Binding-site contacts:
Ligand atom O4 contacts residue TRP269 of chain 1.A at 3.0 Å (h-bond).
Ligand atom O5 contacts residue PRO53 of chain 1.A at 3.7 Å.
Ligand atom C4 contacts residue TRP269 of chain 1.A at 3.8 Å (hydrophobic).
Ligand atom O5 contacts residue ASN80 of chain 1.A at 3.2 Å.
Ligand atom C1 contacts residue PHE212 of chain 1.A at 3.6 Å (hydrophobic).
Ligand atom O2 contacts residue ARG51 of chain 1.A at 2.9 Å (salt-bridge).
Ligand atom O1 contacts residue PRO53 of chain 1.A at 4.0 Å.
Ligand atom C2 contacts residue ARG51 of chain 1.A at 3.8 Å.
Ligand atom O5 contacts residue ASN402 of chain 1.A at 3.1 Å (h-bond).
Ligand atom C4 contacts residue ALA209 of chain 1.A at 4.0 Å (hydrophobic).
Ligand atom O4 contacts residue PHE212 of chain 1.A at 3.3 Å.
Ligand atom O3 contacts residue ALA209 of chain 1.A at 3.8 Å.
Ligand atom O3 contacts residue GLY320 of chain 1.A at 3.4 Å.
Ligand atom C1 contacts residue ASP154 of chain 1.A at 3.7 Å.
Ligand atom C1 contacts residue TRP269 of chain 1.A at 3.4 Å (hydrophobic).
Ligand atom O2 contacts residue GLY321 of chain 1.A at 3.5 Å (h-bond).
Ligand atom C2 contacts residue GLY321 of chain 1.A at 3.9 Å.
Ligand atom O2 contacts residue ASP154 of chain 1.A at 2.6 Å (salt-bridge).
Ligand atom C5 contacts residue ASP103 of chain 1.A at 3.4 Å.
Ligand atom O3 contacts residue ARG51 of chain 1.A at 3.8 Å.
Ligand atom C4 contacts residue ASP103 of chain 1.A at 4.0 Å.
Ligand atom C2 contacts residue ASP154 of chain 1.A at 3.3 Å.
Ligand atom O1 contacts residue TRP269 of chain 1.A at 3.9 Å.
Ligand atom O3 contacts residue ASN402 of chain 1.A at 4.0 Å.
Ligand atom C3 contacts residue GLY321 of chain 1.A at 4.0 Å.
Ligand atom O5 contacts residue ASP103 of chain 1.A at 2.5 Å (salt-bridge).
Ligand atom C5 contacts residue ASN80 of chain 1.A at 3.4 Å.
Ligand atom O3 contacts residue GLY208 of chain 1.A at 3.4 Å.
Ligand atom C3 contacts residue ARG51 of chain 1.A at 3.7 Å.
Ligand atom C5 contacts residue SER206 of chain 1.A at 3.8 Å.
Ligand atom C5 contacts residue GLY208 of chain 1.A at 3.9 Å.
Ligand atom C3 contacts residue ASN80 of chain 1.A at 3.6 Å.
Ligand atom C2 contacts residue PHE212 of chain 1.A at 3.8 Å (hydrophobic).
Ligand atom O4 contacts residue GLY208 of chain 1.A at 3.8 Å.
Ligand atom O1 contacts residue ASP154 of chain 1.A at 3.9 Å.
Ligand atom O3 contacts residue GLY321 of chain 1.A at 3.0 Å (h-bond).
Ligand atom C3 contacts residue ASP103 of chain 1.A at 3.4 Å.
Ligand atom O5 contacts residue GLY266 of chain 1.A at 3.9 Å.
Ligand atom C4 contacts residue PHE212 of chain 1.A at 3.8 Å (hydrophobic).
Ligand atom O3 contacts residue ASP103 of chain 1.A at 2.7 Å (salt-bridge).

A small-molecule ligand and the protein it binds are described below.
Small molecule (SMILES): OC[C@@H]1O[C@H](O[C@@H]2[C@@H](O)[C@H](CO)O[C@@H]2O)[C@H](O)[C@H]1O

Sequence of chain 1.A:
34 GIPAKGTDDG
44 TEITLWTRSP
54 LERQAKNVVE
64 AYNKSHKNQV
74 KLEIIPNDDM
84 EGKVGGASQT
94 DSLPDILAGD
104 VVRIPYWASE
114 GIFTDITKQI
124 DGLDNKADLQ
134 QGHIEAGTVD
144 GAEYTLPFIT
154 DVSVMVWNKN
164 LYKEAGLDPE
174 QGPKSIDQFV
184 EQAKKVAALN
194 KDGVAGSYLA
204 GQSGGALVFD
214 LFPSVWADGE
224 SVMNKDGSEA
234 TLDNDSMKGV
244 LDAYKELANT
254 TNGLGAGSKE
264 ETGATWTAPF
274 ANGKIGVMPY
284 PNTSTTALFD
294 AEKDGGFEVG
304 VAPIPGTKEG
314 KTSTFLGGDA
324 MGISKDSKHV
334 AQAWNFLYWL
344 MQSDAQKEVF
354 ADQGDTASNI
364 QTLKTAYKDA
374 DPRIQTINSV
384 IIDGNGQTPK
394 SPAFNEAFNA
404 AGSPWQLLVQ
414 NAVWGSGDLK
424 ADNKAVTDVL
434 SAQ